Sequence of chain 1.A:
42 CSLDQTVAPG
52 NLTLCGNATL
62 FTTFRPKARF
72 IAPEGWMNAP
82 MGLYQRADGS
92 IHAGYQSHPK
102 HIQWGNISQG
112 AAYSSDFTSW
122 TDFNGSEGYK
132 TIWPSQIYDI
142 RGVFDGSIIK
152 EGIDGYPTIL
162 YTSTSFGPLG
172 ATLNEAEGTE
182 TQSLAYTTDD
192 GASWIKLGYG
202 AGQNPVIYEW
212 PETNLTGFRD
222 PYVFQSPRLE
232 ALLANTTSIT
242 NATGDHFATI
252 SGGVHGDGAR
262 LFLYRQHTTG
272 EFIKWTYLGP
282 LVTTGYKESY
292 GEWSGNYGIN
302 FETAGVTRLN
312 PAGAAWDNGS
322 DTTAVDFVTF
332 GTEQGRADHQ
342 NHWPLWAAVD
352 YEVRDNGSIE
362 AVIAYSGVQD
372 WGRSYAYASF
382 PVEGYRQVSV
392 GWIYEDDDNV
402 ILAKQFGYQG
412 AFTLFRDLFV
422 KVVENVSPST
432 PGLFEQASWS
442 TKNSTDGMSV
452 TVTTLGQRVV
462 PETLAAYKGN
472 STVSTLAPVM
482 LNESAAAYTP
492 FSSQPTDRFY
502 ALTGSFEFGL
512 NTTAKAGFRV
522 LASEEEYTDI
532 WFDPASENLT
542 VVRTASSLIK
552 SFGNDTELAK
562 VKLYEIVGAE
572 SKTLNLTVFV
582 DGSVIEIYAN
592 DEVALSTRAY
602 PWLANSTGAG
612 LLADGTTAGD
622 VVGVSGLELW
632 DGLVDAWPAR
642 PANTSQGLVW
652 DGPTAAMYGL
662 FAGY

Binding-site contacts:
Ligand atom C6 contacts residue ASN215 of chain 1.A at 4.5 Å.
Ligand atom N2 contacts residue ASN215 of chain 1.A at 3.1 Å (h-bond).
Ligand atom O5 contacts residue THR214 of chain 1.A at 4.4 Å.
Ligand atom C3 contacts residue ASN215 of chain 1.A at 3.8 Å.
Ligand atom O5 contacts residue ASN215 of chain 1.A at 2.4 Å (h-bond).
Ligand atom O7 contacts residue ASN215 of chain 1.A at 4.0 Å.
Ligand atom C4 contacts residue ASN215 of chain 1.A at 4.0 Å.
Ligand atom C7 contacts residue ASN215 of chain 1.A at 3.8 Å.
Ligand atom C1 contacts residue ASN215 of chain 1.A at 1.4 Å.
Ligand atom C2 contacts residue ASN215 of chain 1.A at 2.4 Å.
Ligand atom C5 contacts residue ASN215 of chain 1.A at 3.7 Å.

This protein binds this small molecule.
Small molecule (SMILES): CC(=O)N[C@@H]1[C@@H](O)[C@H](O)[C@@H](CO)O[C@H]1O